Sequence of chain 22.B:
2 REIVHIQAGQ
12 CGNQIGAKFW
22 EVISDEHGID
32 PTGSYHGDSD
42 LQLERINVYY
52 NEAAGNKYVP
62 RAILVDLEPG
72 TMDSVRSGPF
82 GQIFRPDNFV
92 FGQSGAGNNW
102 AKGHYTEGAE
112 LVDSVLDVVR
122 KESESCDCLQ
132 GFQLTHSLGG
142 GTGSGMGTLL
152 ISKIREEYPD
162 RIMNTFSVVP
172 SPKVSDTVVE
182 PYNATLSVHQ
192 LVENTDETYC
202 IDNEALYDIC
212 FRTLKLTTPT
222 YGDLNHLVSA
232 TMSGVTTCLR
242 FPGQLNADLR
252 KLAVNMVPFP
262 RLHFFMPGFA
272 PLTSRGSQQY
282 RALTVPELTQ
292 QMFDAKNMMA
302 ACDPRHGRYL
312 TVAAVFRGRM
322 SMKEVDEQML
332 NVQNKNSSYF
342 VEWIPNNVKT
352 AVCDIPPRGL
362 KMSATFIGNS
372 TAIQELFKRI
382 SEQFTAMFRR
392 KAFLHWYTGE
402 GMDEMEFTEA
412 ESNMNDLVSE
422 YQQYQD

Sequence of chain 23.A:
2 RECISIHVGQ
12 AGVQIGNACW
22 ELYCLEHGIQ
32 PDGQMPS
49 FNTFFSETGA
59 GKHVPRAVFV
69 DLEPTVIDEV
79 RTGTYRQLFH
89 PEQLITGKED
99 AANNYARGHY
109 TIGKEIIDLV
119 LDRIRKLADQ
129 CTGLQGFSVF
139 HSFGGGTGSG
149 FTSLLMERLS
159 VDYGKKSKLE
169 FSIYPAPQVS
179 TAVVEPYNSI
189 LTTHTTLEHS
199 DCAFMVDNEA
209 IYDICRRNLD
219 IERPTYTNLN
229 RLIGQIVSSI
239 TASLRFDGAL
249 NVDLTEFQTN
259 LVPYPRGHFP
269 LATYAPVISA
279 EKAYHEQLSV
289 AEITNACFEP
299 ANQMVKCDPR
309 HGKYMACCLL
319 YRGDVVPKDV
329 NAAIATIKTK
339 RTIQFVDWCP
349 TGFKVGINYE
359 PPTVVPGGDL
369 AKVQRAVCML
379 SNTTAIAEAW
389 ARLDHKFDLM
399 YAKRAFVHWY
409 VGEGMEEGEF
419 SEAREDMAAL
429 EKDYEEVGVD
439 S

Binding-site contacts:
Ligand atom PG contacts residue GLU254 of chain 23.A at 3.7 Å.
Ligand atom O3G contacts residue MG1 of chain 22.F at 2.5 Å.
Ligand atom O1B contacts residue MG1 of chain 22.F at 2.4 Å.
Ligand atom O3G contacts residue GLU254 of chain 23.A at 3.0 Å (salt-bridge).
Ligand atom PB contacts residue THR143 of chain 22.B at 3.3 Å.
Ligand atom O1G contacts residue THR143 of chain 22.B at 3.4 Å.
Ligand atom O1G contacts residue ALA97 of chain 22.B at 3.0 Å (h-bond).
Ligand atom N2 contacts residue ASN226 of chain 22.B at 2.9 Å (h-bond).
Ligand atom C6 contacts residue TYR222 of chain 22.B at 3.7 Å (hydrophobic).
Ligand atom N1 contacts residue TYR222 of chain 22.B at 3.2 Å.
Ligand atom O1A contacts residue GLN11 of chain 22.B at 3.1 Å.
Ligand atom N1 contacts residue ASN226 of chain 22.B at 2.7 Å (h-bond).
Ligand atom C4' contacts residue SER138 of chain 22.B at 3.2 Å.
Ligand atom O4' contacts residue SER138 of chain 22.B at 3.3 Å (h-bond).
Ligand atom O2B contacts residue GLY144 of chain 22.B at 2.7 Å (h-bond).
Ligand atom O2A contacts residue GLN11 of chain 22.B at 3.5 Å (h-bond).
Ligand atom O3B contacts residue GLY142 of chain 22.B at 3.5 Å (h-bond).
Ligand atom O6 contacts residue ASN226 of chain 22.B at 3.1 Å (h-bond).
Ligand atom O3B contacts residue THR143 of chain 22.B at 3.1 Å (h-bond).
Ligand atom PB contacts residue MG1 of chain 22.F at 3.7 Å.
Ligand atom O6 contacts residue TYR222 of chain 22.B at 3.8 Å.
Ligand atom O2G contacts residue ASN99 of chain 22.B at 2.9 Å (h-bond).
Ligand atom O1B contacts residue GLN11 of chain 22.B at 3.2 Å (h-bond).
Ligand atom O1G contacts residue GLU254 of chain 23.A at 3.6 Å.
Ligand atom O3' contacts residue GLU181 of chain 22.B at 3.3 Å (salt-bridge).
Ligand atom PG contacts residue MG1 of chain 22.F at 3.5 Å.
Ligand atom O2B contacts residue THR143 of chain 22.B at 2.7 Å (h-bond).
Ligand atom O3G contacts residue LYS352 of chain 23.A at 3.3 Å (salt-bridge).
Ligand atom N3 contacts residue ASN204 of chain 22.B at 3.0 Å (h-bond).
Ligand atom N2 contacts residue ASN204 of chain 22.B at 2.6 Å (h-bond).
Ligand atom C6 contacts residue ASN226 of chain 22.B at 3.3 Å.
Ligand atom C2 contacts residue ASN226 of chain 22.B at 3.6 Å.
Ligand atom O2A contacts residue CYS12 of chain 22.B at 3.3 Å (h-bond).
Ligand atom O2G contacts residue GLY142 of chain 22.B at 3.0 Å (h-bond).
Ligand atom C2 contacts residue ASN204 of chain 22.B at 3.4 Å.
Ligand atom C6 contacts residue GLN15 of chain 22.B at 3.6 Å.
Ligand atom C2 contacts residue TYR222 of chain 22.B at 3.5 Å (hydrophobic).
Ligand atom O6 contacts residue GLN15 of chain 22.B at 2.5 Å (h-bond).
Ligand atom O1B contacts residue GLY10 of chain 22.B at 3.7 Å.
Ligand atom O2B contacts residue GLY10 of chain 22.B at 3.2 Å.

The small molecule below binds the protein below.
Small molecule (SMILES): Nc1nc2c(ncn2[C@@H]2O[C@H](CO[P](=O)(O)C[P](=O)(O)OP(=O)(O)O)[C@@H](O)[C@H]2O)c(=O)[nH]1